Binding-site contacts:
Ligand atom O2 contacts residue VAL65 of chain 1.H at 3.1 Å (h-bond).
Ligand atom O5 contacts residue ASN63 of chain 1.I at 3.4 Å (h-bond).
Ligand atom O4 contacts residue PRO66 of chain 1.I at 4.0 Å.
Ligand atom O4 contacts residue TRP114 of chain 1.I at 2.7 Å (h-bond).
Ligand atom C3 contacts residue GLN20 of chain 1.I at 4.0 Å.
Ligand atom O5 contacts residue GLY66 of chain 1.H at 3.2 Å (h-bond).
Ligand atom O2 contacts residue ASN64 of chain 1.H at 2.9 Å (h-bond).
Ligand atom C6 contacts residue HIS65 of chain 1.I at 3.5 Å.
Ligand atom O3 contacts residue GLN20 of chain 1.I at 3.9 Å.
Ligand atom C3 contacts residue TRP114 of chain 1.I at 4.0 Å (hydrophobic).
Ligand atom O1 contacts residue GLN29 of chain 1.I at 2.8 Å (h-bond).
Ligand atom O3 contacts residue ASN64 of chain 1.H at 3.0 Å (h-bond).
Ligand atom O2 contacts residue GLY66 of chain 1.H at 2.8 Å (h-bond).
Ligand atom C4 contacts residue ASP110 of chain 1.I at 3.3 Å.
Ligand atom O6 contacts residue ASP110 of chain 1.I at 3.0 Å (salt-bridge).
Ligand atom C3 contacts residue ASN64 of chain 1.H at 3.6 Å.
Ligand atom O3 contacts residue TRP114 of chain 1.I at 3.2 Å.
Ligand atom O1 contacts residue ASN63 of chain 1.I at 2.4 Å (h-bond).
Ligand atom C1 contacts residue GLY66 of chain 1.H at 3.2 Å.
Ligand atom O4 contacts residue ASP110 of chain 1.I at 2.8 Å (salt-bridge).
Ligand atom C5 contacts residue ASP110 of chain 1.I at 3.9 Å.
Ligand atom C5 contacts residue GLY66 of chain 1.H at 4.0 Å.
Ligand atom O2 contacts residue ALA68 of chain 1.H at 4.0 Å.
Ligand atom C1 contacts residue ASN63 of chain 1.I at 3.1 Å.
Ligand atom C6 contacts residue ALA106 of chain 1.I at 3.6 Å (hydrophobic).
Ligand atom C2 contacts residue GLY66 of chain 1.H at 3.4 Å.
Ligand atom C6 contacts residue THR64 of chain 1.I at 3.5 Å.
Ligand atom C1 contacts residue TRP23 of chain 1.I at 3.4 Å (hydrophobic).
Ligand atom C6 contacts residue ASP110 of chain 1.I at 3.2 Å.
Ligand atom O6 contacts residue GLY66 of chain 1.H at 3.1 Å (h-bond).
Ligand atom O4 contacts residue HIS65 of chain 1.I at 3.1 Å.
Ligand atom C4 contacts residue ASN64 of chain 1.H at 3.6 Å.
Ligand atom C5 contacts residue THR64 of chain 1.I at 3.2 Å.
Ligand atom C4 contacts residue TRP114 of chain 1.I at 3.5 Å (hydrophobic).
Ligand atom O1 contacts residue TRP23 of chain 1.I at 3.2 Å.
Ligand atom O1 contacts residue THR64 of chain 1.I at 3.4 Å (h-bond).
Ligand atom C2 contacts residue TRP23 of chain 1.I at 3.6 Å (hydrophobic).
Ligand atom O5 contacts residue THR64 of chain 1.I at 3.9 Å.
Ligand atom C2 contacts residue ASN64 of chain 1.H at 3.9 Å.
Ligand atom C5 contacts residue HIS65 of chain 1.I at 3.7 Å.

Sequence of chain 1.I:
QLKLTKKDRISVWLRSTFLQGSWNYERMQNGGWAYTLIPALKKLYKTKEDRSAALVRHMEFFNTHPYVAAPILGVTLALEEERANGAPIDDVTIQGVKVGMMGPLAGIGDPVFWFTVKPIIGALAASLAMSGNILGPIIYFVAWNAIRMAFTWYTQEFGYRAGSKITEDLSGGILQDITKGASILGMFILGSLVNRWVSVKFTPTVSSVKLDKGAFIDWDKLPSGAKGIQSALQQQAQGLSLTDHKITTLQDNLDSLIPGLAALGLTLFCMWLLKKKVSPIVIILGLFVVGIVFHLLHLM

The small molecule below binds the protein below.
Small molecule (SMILES): OC[C@H]1O[C@H](O)[C@@H](O)[C@@H](O)[C@@H]1O

Sequence of chain 1.H:
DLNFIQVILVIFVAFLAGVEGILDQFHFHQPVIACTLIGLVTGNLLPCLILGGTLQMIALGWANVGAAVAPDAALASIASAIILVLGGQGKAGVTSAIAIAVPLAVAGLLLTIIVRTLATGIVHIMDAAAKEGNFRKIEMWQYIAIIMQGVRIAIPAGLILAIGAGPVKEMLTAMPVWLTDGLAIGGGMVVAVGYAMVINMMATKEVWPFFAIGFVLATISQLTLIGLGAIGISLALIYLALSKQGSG